This protein binds this small molecule.
Small molecule (SMILES): O=C[C@H](O)COP(=O)(O)O

Sequence of chain 1.B:
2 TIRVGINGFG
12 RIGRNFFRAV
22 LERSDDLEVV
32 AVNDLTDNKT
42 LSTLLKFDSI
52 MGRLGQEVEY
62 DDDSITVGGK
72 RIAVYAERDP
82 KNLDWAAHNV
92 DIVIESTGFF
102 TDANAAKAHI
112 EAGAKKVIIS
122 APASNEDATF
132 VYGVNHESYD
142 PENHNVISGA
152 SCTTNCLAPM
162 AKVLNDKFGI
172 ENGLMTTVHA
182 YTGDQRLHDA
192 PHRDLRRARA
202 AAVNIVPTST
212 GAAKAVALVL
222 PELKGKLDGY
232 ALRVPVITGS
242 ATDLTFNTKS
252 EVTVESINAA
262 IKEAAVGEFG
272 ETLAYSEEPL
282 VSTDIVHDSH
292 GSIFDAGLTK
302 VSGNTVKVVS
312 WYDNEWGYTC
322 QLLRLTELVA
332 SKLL

Binding-site contacts:
Ligand atom O3P contacts residue THR154 of chain 1.B at 2.7 Å (h-bond).
Ligand atom C3 contacts residue ARG234 of chain 1.B at 4.0 Å.
Ligand atom O4P contacts residue THR211 of chain 1.B at 4.1 Å.
Ligand atom O2P contacts residue THR211 of chain 1.B at 3.5 Å (h-bond).
Ligand atom C2 contacts residue HIS180 of chain 1.B at 4.1 Å.
Ligand atom O1P contacts residue CYS153 of chain 1.B at 3.5 Å (h-bond).
Ligand atom P contacts residue CYS153 of chain 1.B at 4.0 Å.
Ligand atom O2 contacts residue SER152 of chain 1.B at 3.6 Å.
Ligand atom P contacts residue THR154 of chain 1.B at 3.4 Å.
Ligand atom O1P contacts residue ARG234 of chain 1.B at 3.6 Å (salt-bridge).
Ligand atom O2 contacts residue CYS153 of chain 1.B at 3.0 Å (h-bond).
Ligand atom C1 contacts residue CYS153 of chain 1.B at 3.0 Å (hydrophobic).
Ligand atom O2P contacts residue SER152 of chain 1.B at 4.4 Å.
Ligand atom O1 contacts residue CYS153 of chain 1.B at 2.8 Å (h-bond).
Ligand atom C2 contacts residue NAD1 of chain 1.M at 3.7 Å.
Ligand atom O1 contacts residue HIS180 of chain 1.B at 3.0 Å (h-bond).
Ligand atom O4P contacts residue SER152 of chain 1.B at 2.9 Å (h-bond).
Ligand atom C1 contacts residue THR183 of chain 1.B at 4.1 Å.
Ligand atom O4P contacts residue THR154 of chain 1.B at 3.1 Å (h-bond).
Ligand atom O2 contacts residue NAD1 of chain 1.M at 2.9 Å.
Ligand atom P contacts residue SER152 of chain 1.B at 4.2 Å.
Ligand atom O3P contacts residue THR178 of chain 1.B at 4.1 Å.
Ligand atom O1P contacts residue HIS180 of chain 1.B at 3.5 Å (h-bond).
Ligand atom C1 contacts residue NAD1 of chain 1.M at 3.0 Å.
Ligand atom C3 contacts residue HIS180 of chain 1.B at 4.4 Å.
Ligand atom O2P contacts residue GLY212 of chain 1.B at 4.4 Å.
Ligand atom P contacts residue HIS180 of chain 1.B at 4.5 Å.
Ligand atom O1 contacts residue ASN315 of chain 1.B at 4.0 Å.
Ligand atom O4P contacts residue CYS153 of chain 1.B at 3.3 Å (h-bond).
Ligand atom C2 contacts residue CYS153 of chain 1.B at 2.5 Å (hydrophobic).
Ligand atom C2 contacts residue SER152 of chain 1.B at 4.5 Å.
Ligand atom P contacts residue THR211 of chain 1.B at 3.5 Å.
Ligand atom O1 contacts residue THR183 of chain 1.B at 3.6 Å.
Ligand atom O1 contacts residue NAD1 of chain 1.M at 2.7 Å (h-bond).
Ligand atom C3 contacts residue CYS153 of chain 1.B at 3.8 Å (hydrophobic).
Ligand atom O3P contacts residue HIS180 of chain 1.B at 3.9 Å.
Ligand atom O3P contacts residue THR211 of chain 1.B at 2.7 Å (h-bond).
Ligand atom C1 contacts residue HIS180 of chain 1.B at 3.9 Å.
Ligand atom O1P contacts residue THR154 of chain 1.B at 4.2 Å.